Binding-site contacts:
Ligand atom C2 contacts residue ILE65 of chain 1.B at 3.8 Å (hydrophobic).
Ligand atom O10 contacts residue ARG37 of chain 1.B at 4.0 Å.
Ligand atom C5 contacts residue PRO2 of chain 1.B at 3.5 Å (hydrophobic).
Ligand atom C6 contacts residue ASN39 of chain 1.B at 4.2 Å.
Ligand atom O11 contacts residue LYS110 of chain 1.B at 2.9 Å (salt-bridge).
Ligand atom C5 contacts residue PHE3 of chain 1.B at 3.8 Å (hydrophobic).
Ligand atom C8 contacts residue PHE3 of chain 1.B at 4.1 Å (hydrophobic).
Ligand atom C6 contacts residue ARG37 of chain 1.B at 4.3 Å.
Ligand atom C9 contacts residue MET115 of chain 1.B at 3.7 Å (hydrophobic).
Ligand atom C7 contacts residue PHE3 of chain 1.B at 4.2 Å (hydrophobic).
Ligand atom O3 contacts residue PRO2 of chain 1.B at 3.0 Å (h-bond).
Ligand atom C4 contacts residue PHE3 of chain 1.B at 4.2 Å (hydrophobic).
Ligand atom C8 contacts residue MET115 of chain 1.B at 3.4 Å (hydrophobic).
Ligand atom O3 contacts residue ILE65 of chain 1.B at 3.9 Å.
Ligand atom O11 contacts residue MET115 of chain 1.B at 4.5 Å.
Ligand atom O10 contacts residue ASN39 of chain 1.B at 3.1 Å (h-bond).
Ligand atom C8 contacts residue ILE108 of chain 1.B at 3.9 Å (hydrophobic).
Ligand atom O3 contacts residue SER64 of chain 1.B at 2.6 Å (h-bond).
Ligand atom C9 contacts residue PHE3 of chain 1.B at 4.3 Å (hydrophobic).
Ligand atom N1 contacts residue PHE3 of chain 1.B at 3.9 Å.
Ligand atom C2 contacts residue LYS33 of chain 1.B at 3.6 Å.
Ligand atom O3 contacts residue SER63 of chain 1.B at 4.2 Å.
Ligand atom O10 contacts residue LYS110 of chain 1.B at 3.9 Å.
Ligand atom C4 contacts residue PRO2 of chain 1.B at 3.7 Å (hydrophobic).
Ligand atom C7 contacts residue ASN39 of chain 1.B at 3.9 Å.
Ligand atom C5 contacts residue ARG37 of chain 1.B at 3.2 Å.
Ligand atom N1 contacts residue PRO2 of chain 1.B at 2.7 Å (h-bond).
Ligand atom C2 contacts residue PRO2 of chain 1.B at 3.7 Å (hydrophobic).
Ligand atom N1 contacts residue ARG37 of chain 1.B at 3.5 Å (salt-bridge).
Ligand atom O12 contacts residue LYS33 of chain 1.B at 3.1 Å (salt-bridge).
Ligand atom O3 contacts residue LYS33 of chain 1.B at 3.6 Å (salt-bridge).
Ligand atom C2 contacts residue SER64 of chain 1.B at 3.5 Å.
Ligand atom O12 contacts residue ILE65 of chain 1.B at 2.9 Å (h-bond).
Ligand atom C6 contacts residue PHE3 of chain 1.B at 3.9 Å (hydrophobic).
Ligand atom C9 contacts residue ILE65 of chain 1.B at 4.4 Å (hydrophobic).
Ligand atom C7 contacts residue LYS110 of chain 1.B at 3.9 Å.
Ligand atom O12 contacts residue SER64 of chain 1.B at 3.5 Å (h-bond).
Ligand atom C5 contacts residue ASN39 of chain 1.B at 3.6 Å.
Ligand atom C9 contacts residue ILE108 of chain 1.B at 3.7 Å (hydrophobic).

Sequence of chain 1.B:
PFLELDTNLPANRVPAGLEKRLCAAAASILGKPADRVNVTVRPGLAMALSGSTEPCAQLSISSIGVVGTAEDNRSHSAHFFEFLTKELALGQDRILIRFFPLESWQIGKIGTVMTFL

This small molecule binds to this protein.
Small molecule (SMILES): O=C(O)c1ccc(C(=O)O)nc1